Sequence of chain 1.C:
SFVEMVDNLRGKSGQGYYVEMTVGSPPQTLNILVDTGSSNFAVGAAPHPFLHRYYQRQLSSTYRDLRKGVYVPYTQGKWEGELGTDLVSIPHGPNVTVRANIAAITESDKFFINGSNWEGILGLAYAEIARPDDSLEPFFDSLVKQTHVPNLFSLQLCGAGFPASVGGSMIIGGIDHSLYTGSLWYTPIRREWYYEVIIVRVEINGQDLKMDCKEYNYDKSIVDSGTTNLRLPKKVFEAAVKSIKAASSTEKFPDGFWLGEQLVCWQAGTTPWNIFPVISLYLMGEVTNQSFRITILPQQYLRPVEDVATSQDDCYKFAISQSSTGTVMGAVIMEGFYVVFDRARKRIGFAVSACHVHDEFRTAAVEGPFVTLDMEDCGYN

Binding-site contacts:
Ligand atom C63 contacts residue VAL85 of chain 1.C at 3.5 Å (hydrophobic).
Ligand atom O34 contacts residue TYR87 of chain 1.C at 3.4 Å.
Ligand atom O15 contacts residue THR248 of chain 1.C at 2.6 Å (h-bond).
Ligand atom C11 contacts residue GLY27 of chain 1.C at 3.6 Å.
Ligand atom C71 contacts residue ASP48 of chain 1.C at 3.5 Å.
Ligand atom N46 contacts residue GLY50 of chain 1.C at 2.9 Å (h-bond).
Ligand atom C11 contacts residue THR248 of chain 1.C at 3.3 Å.
Ligand atom C24 contacts residue THR88 of chain 1.C at 3.6 Å.
Ligand atom O34 contacts residue THR88 of chain 1.C at 3.1 Å (h-bond).
Ligand atom O41 contacts residue SER51 of chain 1.C at 3.5 Å.
Ligand atom O41 contacts residue TYR87 of chain 1.C at 3.4 Å.
Ligand atom C14 contacts residue GLY27 of chain 1.C at 3.6 Å.
Ligand atom C48 contacts residue GLY50 of chain 1.C at 3.5 Å.
Ligand atom C71 contacts residue GLY246 of chain 1.C at 3.5 Å.
Ligand atom C67 contacts residue ILE142 of chain 1.C at 3.7 Å (hydrophobic).
Ligand atom C39 contacts residue ASP48 of chain 1.C at 3.6 Å.
Ligand atom C43 contacts residue ASP244 of chain 1.C at 3.2 Å.
Ligand atom C77 contacts residue GLN89 of chain 1.C at 3.4 Å.
Ligand atom C37 contacts residue GLY246 of chain 1.C at 3.7 Å.
Ligand atom C11 contacts residue GLY29 of chain 1.C at 3.6 Å.
Ligand atom C30 contacts residue GLN89 of chain 1.C at 3.6 Å.
Ligand atom C8 contacts residue GLY246 of chain 1.C at 3.6 Å.
Ligand atom C22 contacts residue THR247 of chain 1.C at 3.5 Å.
Ligand atom O34 contacts residue GLN89 of chain 1.C at 3.4 Å (h-bond).
Ligand atom C63 contacts residue TYR87 of chain 1.C at 3.7 Å (hydrophobic).
Ligand atom C37 contacts residue TYR87 of chain 1.C at 3.6 Å (hydrophobic).
Ligand atom C59 contacts residue THR88 of chain 1.C at 3.2 Å.
Ligand atom N46 contacts residue ASP244 of chain 1.C at 2.7 Å (salt-bridge).
Ligand atom C75 contacts residue GLN89 of chain 1.C at 3.6 Å.
Ligand atom O41 contacts residue ASP48 of chain 1.C at 2.7 Å (salt-bridge).
Ligand atom O41 contacts residue GLY50 of chain 1.C at 3.3 Å (h-bond).
Ligand atom N35 contacts residue GLY246 of chain 1.C at 3.0 Å (h-bond).
Ligand atom C52 contacts residue GLY50 of chain 1.C at 3.3 Å.
Ligand atom C14 contacts residue THR248 of chain 1.C at 3.3 Å.
Ligand atom C79 contacts residue PHE124 of chain 1.C at 3.6 Å (hydrophobic).
Ligand atom C8 contacts residue GLY29 of chain 1.C at 3.6 Å.
Ligand atom C48 contacts residue ASP244 of chain 1.C at 3.4 Å.
Ligand atom C57 contacts residue THR88 of chain 1.C at 3.6 Å.
Ligand atom C55 contacts residue PRO86 of chain 1.C at 3.4 Å (hydrophobic).
Ligand atom N35 contacts residue THR247 of chain 1.C at 3.5 Å (h-bond).

The protein below binds the small molecule below.
Small molecule (SMILES): CC(C)c1cccc(CNC[C@@H](O)[C@H](Cc2ccccc2)NC(=O)[C@@H]2CCC[C@H](C(C)(C)N3CCCCC3=O)C2)c1